Binding-site contacts:
Ligand atom C2 contacts residue ASN31 of chain 1.F at 3.3 Å.
Ligand atom N2 contacts residue ASN31 of chain 1.F at 3.3 Å (h-bond).
Ligand atom C1 contacts residue ASN31 of chain 1.F at 2.9 Å.
Ligand atom O7 contacts residue LYS30 of chain 1.F at 4.0 Å.
Ligand atom C8 contacts residue LYS30 of chain 1.F at 4.2 Å.
Ligand atom O6 contacts residue ASN31 of chain 1.F at 4.3 Å.
Ligand atom C4 contacts residue ASN31 of chain 1.F at 4.0 Å.
Ligand atom C7 contacts residue LYS30 of chain 1.F at 3.9 Å.
Ligand atom C5 contacts residue ASN31 of chain 1.F at 3.5 Å.
Ligand atom C3 contacts residue ASN31 of chain 1.F at 3.4 Å.
Ligand atom O5 contacts residue ASN31 of chain 1.F at 3.5 Å (h-bond).
Ligand atom C7 contacts residue ASN31 of chain 1.F at 4.4 Å.
Ligand atom N2 contacts residue LYS30 of chain 1.F at 4.0 Å.

Sequence of chain 1.F:
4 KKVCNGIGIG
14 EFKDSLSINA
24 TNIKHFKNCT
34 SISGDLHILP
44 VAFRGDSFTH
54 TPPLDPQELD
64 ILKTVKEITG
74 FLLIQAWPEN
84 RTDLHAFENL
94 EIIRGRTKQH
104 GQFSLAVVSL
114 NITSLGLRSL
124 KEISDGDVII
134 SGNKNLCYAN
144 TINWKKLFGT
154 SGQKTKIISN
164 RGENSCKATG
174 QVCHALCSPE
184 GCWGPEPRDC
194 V

A protein and the small-molecule ligand that binds it are described below.
Small molecule (SMILES): CC(=O)N[C@@H]1[C@@H](O)[C@H](O)[C@@H](CO)O[C@H]1O